Sequence of chain 2.A:
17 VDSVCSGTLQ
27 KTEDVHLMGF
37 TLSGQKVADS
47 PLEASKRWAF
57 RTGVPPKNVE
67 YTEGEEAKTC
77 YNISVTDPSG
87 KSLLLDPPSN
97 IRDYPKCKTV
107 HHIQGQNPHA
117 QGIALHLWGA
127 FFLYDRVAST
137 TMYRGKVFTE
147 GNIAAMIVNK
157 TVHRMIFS

Binding-site contacts:
Ligand atom O5 contacts residue VAL158 of chain 2.A at 4.5 Å.
Ligand atom O6 contacts residue VAL158 of chain 2.A at 3.6 Å.
Ligand atom C3 contacts residue ASN155 of chain 2.A at 3.8 Å.
Ligand atom C1 contacts residue THR157 of chain 2.A at 4.0 Å.
Ligand atom N2 contacts residue ASN155 of chain 2.A at 3.4 Å (h-bond).
Ligand atom N2 contacts residue THR157 of chain 2.A at 3.2 Å (h-bond).
Ligand atom C7 contacts residue THR157 of chain 2.A at 3.9 Å.
Ligand atom O6 contacts residue ASN155 of chain 2.A at 4.2 Å.
Ligand atom C5 contacts residue ASN155 of chain 2.A at 3.1 Å.
Ligand atom O6 contacts residue THR41 of chain 2.B at 3.6 Å.
Ligand atom C7 contacts residue ASN155 of chain 2.A at 4.2 Å.
Ligand atom C2 contacts residue THR157 of chain 2.A at 4.1 Å.
Ligand atom O6 contacts residue ASN40 of chain 2.B at 2.5 Å (h-bond).
Ligand atom C1 contacts residue ASN155 of chain 2.A at 1.3 Å.
Ligand atom C6 contacts residue ASN155 of chain 2.A at 4.0 Å.
Ligand atom O5 contacts residue ASN155 of chain 2.A at 1.8 Å (h-bond).
Ligand atom C8 contacts residue THR157 of chain 2.A at 3.7 Å.
Ligand atom C2 contacts residue ASN155 of chain 2.A at 2.7 Å.
Ligand atom C4 contacts residue ASN155 of chain 2.A at 4.0 Å.
Ligand atom O7 contacts residue ASN155 of chain 2.A at 4.4 Å.
Ligand atom C6 contacts residue ASN40 of chain 2.B at 3.2 Å.

Sequence of chain 2.B:
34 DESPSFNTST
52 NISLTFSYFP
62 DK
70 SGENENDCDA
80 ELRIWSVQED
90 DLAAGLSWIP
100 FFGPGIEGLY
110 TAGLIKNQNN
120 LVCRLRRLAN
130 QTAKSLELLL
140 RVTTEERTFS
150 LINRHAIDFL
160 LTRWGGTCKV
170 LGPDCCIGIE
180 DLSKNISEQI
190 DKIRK

A small-molecule ligand and the protein it binds are described below.
Small molecule (SMILES): CC(=O)N[C@H]1[C@H](O[C@H]2[C@H](O)[C@@H](NC(C)=O)CO[C@@H]2CO)O[C@H](CO)[C@@H](O)[C@@H]1O